A small-molecule ligand and the protein it binds are described below.
Small molecule (SMILES): CC(=O)N[C@H]1[C@H](O[C@H]2[C@H](O)[C@@H](NC(C)=O)CO[C@@H]2CO)O[C@H](CO)[C@@H](O)[C@@H]1O

Sequence of chain 1.B:
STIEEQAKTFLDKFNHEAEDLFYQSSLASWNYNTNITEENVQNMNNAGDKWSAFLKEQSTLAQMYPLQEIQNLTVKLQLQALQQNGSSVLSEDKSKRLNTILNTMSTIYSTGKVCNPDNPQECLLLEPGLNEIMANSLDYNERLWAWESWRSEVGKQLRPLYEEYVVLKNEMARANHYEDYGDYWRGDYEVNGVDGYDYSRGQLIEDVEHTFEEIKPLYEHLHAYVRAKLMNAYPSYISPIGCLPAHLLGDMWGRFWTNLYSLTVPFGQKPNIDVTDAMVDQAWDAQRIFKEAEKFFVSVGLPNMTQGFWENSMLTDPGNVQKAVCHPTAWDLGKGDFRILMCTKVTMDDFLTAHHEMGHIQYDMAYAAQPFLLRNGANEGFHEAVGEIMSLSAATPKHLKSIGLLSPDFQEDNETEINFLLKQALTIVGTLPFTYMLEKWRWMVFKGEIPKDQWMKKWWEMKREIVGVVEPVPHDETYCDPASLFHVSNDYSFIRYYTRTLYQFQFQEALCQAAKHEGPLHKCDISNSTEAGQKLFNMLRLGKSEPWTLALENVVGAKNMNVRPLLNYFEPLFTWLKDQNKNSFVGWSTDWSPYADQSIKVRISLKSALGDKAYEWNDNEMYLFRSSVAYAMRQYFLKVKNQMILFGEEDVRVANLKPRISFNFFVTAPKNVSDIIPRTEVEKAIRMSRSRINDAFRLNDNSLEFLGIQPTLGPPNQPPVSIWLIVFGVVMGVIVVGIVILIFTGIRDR

Binding-site contacts:
Ligand atom C4 contacts residue ASN441 of chain 1.B at 4.2 Å.
Ligand atom C5 contacts residue ASN441 of chain 1.B at 3.6 Å.
Ligand atom C8 contacts residue PHE294 of chain 1.B at 3.8 Å (hydrophobic).
Ligand atom C3 contacts residue ASN441 of chain 1.B at 3.8 Å.
Ligand atom O7 contacts residue ASN441 of chain 1.B at 2.8 Å (h-bond).
Ligand atom C8 contacts residue ASN441 of chain 1.B at 3.9 Å.
Ligand atom O5 contacts residue ASN441 of chain 1.B at 2.3 Å (h-bond).
Ligand atom C7 contacts residue ASN441 of chain 1.B at 3.0 Å.
Ligand atom C2 contacts residue ASN441 of chain 1.B at 2.4 Å.
Ligand atom C8 contacts residue ILE445 of chain 1.B at 4.3 Å (hydrophobic).
Ligand atom C1 contacts residue ASN441 of chain 1.B at 1.4 Å.
Ligand atom N2 contacts residue ASN441 of chain 1.B at 2.9 Å (h-bond).
Ligand atom C8 contacts residue TRP603 of chain 1.B at 4.1 Å (hydrophobic).